Sequence of chain 1.B:
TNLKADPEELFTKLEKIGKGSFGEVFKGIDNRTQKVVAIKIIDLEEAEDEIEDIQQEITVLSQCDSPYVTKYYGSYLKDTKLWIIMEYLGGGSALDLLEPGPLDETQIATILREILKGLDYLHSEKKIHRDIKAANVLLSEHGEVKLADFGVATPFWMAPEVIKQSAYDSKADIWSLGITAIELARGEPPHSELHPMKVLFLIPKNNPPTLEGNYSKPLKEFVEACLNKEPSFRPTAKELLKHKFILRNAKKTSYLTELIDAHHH

The protein below binds the small molecule below.
Small molecule (SMILES): CNc1ncc2cc(-c3ccc(-c4cccc(C)n4)cc3Cl)c(=O)n(CCCCN)c2n1

Binding-site contacts:
Ligand atom C16 contacts residue LYS63 of chain 1.B at 3.7 Å.
Ligand atom N4 contacts residue ASP172 of chain 1.B at 2.6 Å (salt-bridge).
Ligand atom C12 contacts residue LEU84 of chain 1.B at 3.7 Å (hydrophobic).
Ligand atom C9 contacts residue MET109 of chain 1.B at 3.7 Å (hydrophobic).
Ligand atom N4 contacts residue ALA158 of chain 1.B at 3.0 Å (h-bond).
Ligand atom C11 contacts residue LEU84 of chain 1.B at 3.4 Å (hydrophobic).
Ligand atom C8 contacts residue LYS63 of chain 1.B at 3.3 Å.
Ligand atom C18 contacts residue VAL48 of chain 1.B at 3.7 Å (hydrophobic).
Ligand atom C3 contacts residue LEU161 of chain 1.B at 3.6 Å (hydrophobic).
Ligand atom C9 contacts residue LYS63 of chain 1.B at 3.1 Å.
Ligand atom C2 contacts residue ALA61 of chain 1.B at 3.5 Å (hydrophobic).
Ligand atom N4 contacts residue ASN159 of chain 1.B at 3.2 Å (h-bond).
Ligand atom C16 contacts residue MET109 of chain 1.B at 3.5 Å (hydrophobic).
Ligand atom C21 contacts residue ASP172 of chain 1.B at 3.5 Å.
Ligand atom C13 contacts residue ILE107 of chain 1.B at 3.6 Å (hydrophobic).
Ligand atom N1 contacts residue LEU112 of chain 1.B at 3.2 Å (h-bond).
Ligand atom C23 contacts residue LEU161 of chain 1.B at 3.8 Å (hydrophobic).
Ligand atom C14 contacts residue GLU80 of chain 1.B at 3.2 Å.
Ligand atom N2 contacts residue GLU80 of chain 1.B at 3.6 Å.
Ligand atom C8 contacts residue ASP172 of chain 1.B at 3.4 Å.
Ligand atom CL contacts residue MET109 of chain 1.B at 3.6 Å.
Ligand atom C22 contacts residue ALA158 of chain 1.B at 3.1 Å (hydrophobic).
Ligand atom CL contacts residue ALA61 of chain 1.B at 3.4 Å.
Ligand atom C10 contacts residue LYS63 of chain 1.B at 3.4 Å.
Ligand atom C14 contacts residue LYS63 of chain 1.B at 3.7 Å.
Ligand atom C2 contacts residue GLU110 of chain 1.B at 3.2 Å.
Ligand atom C7 contacts residue ASP172 of chain 1.B at 3.3 Å.
Ligand atom C15 contacts residue GLU80 of chain 1.B at 3.5 Å.
Ligand atom C2 contacts residue LEU161 of chain 1.B at 3.6 Å (hydrophobic).
Ligand atom C12 contacts residue GLU80 of chain 1.B at 3.8 Å.
Ligand atom C13 contacts residue GLU80 of chain 1.B at 3.3 Å.
Ligand atom C3 contacts residue ALA61 of chain 1.B at 3.6 Å (hydrophobic).
Ligand atom N contacts residue LEU112 of chain 1.B at 3.1 Å (h-bond).
Ligand atom C17 contacts residue MET109 of chain 1.B at 3.5 Å (hydrophobic).
Ligand atom O contacts residue VAL48 of chain 1.B at 3.3 Å.
Ligand atom C4 contacts residue ALA61 of chain 1.B at 3.8 Å (hydrophobic).
Ligand atom C11 contacts residue ILE107 of chain 1.B at 3.8 Å (hydrophobic).
Ligand atom N2 contacts residue LYS63 of chain 1.B at 2.7 Å (salt-bridge).
Ligand atom C12 contacts residue ILE81 of chain 1.B at 3.8 Å (hydrophobic).
Ligand atom C22 contacts residue ASP172 of chain 1.B at 3.5 Å.